Sequence of chain 1.C:
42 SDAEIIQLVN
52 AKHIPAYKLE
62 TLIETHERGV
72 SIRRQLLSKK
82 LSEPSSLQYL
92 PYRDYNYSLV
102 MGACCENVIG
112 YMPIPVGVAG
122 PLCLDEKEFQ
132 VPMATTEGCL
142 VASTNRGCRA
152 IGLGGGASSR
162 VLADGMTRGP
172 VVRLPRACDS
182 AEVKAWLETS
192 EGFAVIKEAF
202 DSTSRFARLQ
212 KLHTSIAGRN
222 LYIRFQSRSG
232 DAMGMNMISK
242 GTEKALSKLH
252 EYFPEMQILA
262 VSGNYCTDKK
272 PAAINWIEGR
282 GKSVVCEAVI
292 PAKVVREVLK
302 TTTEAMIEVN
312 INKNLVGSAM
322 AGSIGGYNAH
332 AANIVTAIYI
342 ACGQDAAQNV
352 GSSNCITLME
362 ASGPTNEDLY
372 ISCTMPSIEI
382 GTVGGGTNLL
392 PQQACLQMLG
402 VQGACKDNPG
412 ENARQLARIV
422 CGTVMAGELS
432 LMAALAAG

A protein and the small-molecule ligand that binds it are described below.
Small molecule (SMILES): CC(C)c1nc(N(C)S(C)(=O)=O)nc(-c2ccc(F)cc2)c1CC[C@@H](O)C[C@@H](O)CC(=O)O

Sequence of chain 1.D:
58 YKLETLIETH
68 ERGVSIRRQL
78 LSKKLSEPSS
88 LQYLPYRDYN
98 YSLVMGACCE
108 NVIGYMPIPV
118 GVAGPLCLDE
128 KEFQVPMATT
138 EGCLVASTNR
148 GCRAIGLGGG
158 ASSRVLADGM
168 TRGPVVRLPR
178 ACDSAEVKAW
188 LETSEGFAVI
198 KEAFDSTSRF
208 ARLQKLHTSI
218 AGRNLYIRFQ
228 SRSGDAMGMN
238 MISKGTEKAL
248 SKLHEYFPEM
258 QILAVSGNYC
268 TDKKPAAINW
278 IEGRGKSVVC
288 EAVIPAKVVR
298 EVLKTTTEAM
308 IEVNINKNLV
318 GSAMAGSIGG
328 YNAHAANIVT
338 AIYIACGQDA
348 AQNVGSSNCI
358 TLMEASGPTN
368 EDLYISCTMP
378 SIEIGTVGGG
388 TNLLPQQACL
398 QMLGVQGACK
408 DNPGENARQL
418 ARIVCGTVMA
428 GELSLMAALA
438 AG

Binding-site contacts:
Ligand atom C1 contacts residue LYS271 of chain 1.C at 3.4 Å.
Ligand atom C92 contacts residue GLY139 of chain 1.D at 3.2 Å.
Ligand atom C1 contacts residue ALA330 of chain 1.D at 3.7 Å (hydrophobic).
Ligand atom C1 contacts residue SER263 of chain 1.C at 3.3 Å.
Ligand atom O2S contacts residue ALA435 of chain 1.D at 3.6 Å.
Ligand atom O1S contacts residue SER144 of chain 1.D at 2.7 Å (h-bond).
Ligand atom F1 contacts residue ARG169 of chain 1.C at 3.0 Å.
Ligand atom O3 contacts residue ASP269 of chain 1.C at 2.9 Å (salt-bridge).
Ligand atom C4 contacts residue ASP269 of chain 1.C at 3.3 Å.
Ligand atom C85 contacts residue ARG169 of chain 1.C at 3.6 Å.
Ligand atom O1B contacts residue ARG169 of chain 1.C at 3.5 Å (salt-bridge).
Ligand atom O1A contacts residue LYS314 of chain 1.D at 2.7 Å (salt-bridge).
Ligand atom C85 contacts residue LEU436 of chain 1.D at 3.8 Å (hydrophobic).
Ligand atom O5 contacts residue GLU138 of chain 1.D at 2.7 Å (salt-bridge).
Ligand atom C13 contacts residue CYS140 of chain 1.D at 3.6 Å (hydrophobic).
Ligand atom O1A contacts residue SER263 of chain 1.C at 3.5 Å (h-bond).
Ligand atom O3 contacts residue ARG169 of chain 1.C at 2.9 Å (salt-bridge).
Ligand atom O1B contacts residue LYS271 of chain 1.C at 3.2 Å (salt-bridge).
Ligand atom C1 contacts residue LYS314 of chain 1.D at 3.4 Å.
Ligand atom C2 contacts residue LYS271 of chain 1.C at 3.7 Å.
Ligand atom O5 contacts residue LYS270 of chain 1.C at 2.9 Å (salt-bridge).
Ligand atom C92 contacts residue CYS140 of chain 1.D at 3.5 Å (hydrophobic).
Ligand atom O5 contacts residue ASN334 of chain 1.D at 2.8 Å (h-bond).
Ligand atom C91 contacts residue GLU138 of chain 1.D at 3.8 Å.
Ligand atom C8 contacts residue LEU432 of chain 1.D at 3.7 Å (hydrophobic).
Ligand atom O1B contacts residue ASN265 of chain 1.C at 3.7 Å.
Ligand atom N1 contacts residue LEU432 of chain 1.D at 3.6 Å.
Ligand atom C12 contacts residue ALA435 of chain 1.D at 3.7 Å (hydrophobic).
Ligand atom O1B contacts residue SER263 of chain 1.C at 2.6 Å (h-bond).
Ligand atom O1B contacts residue LYS314 of chain 1.D at 3.4 Å (salt-bridge).
Ligand atom C5 contacts residue GLU138 of chain 1.D at 3.6 Å.
Ligand atom C6 contacts residue GLU138 of chain 1.D at 3.8 Å.
Ligand atom F1 contacts residue VAL262 of chain 1.C at 3.5 Å.
Ligand atom F1 contacts residue SER263 of chain 1.C at 3.4 Å.
Ligand atom C93 contacts residue HIS331 of chain 1.D at 3.7 Å.
Ligand atom C2 contacts residue ALA330 of chain 1.D at 3.3 Å (hydrophobic).
Ligand atom C92 contacts residue LEU141 of chain 1.D at 3.5 Å (hydrophobic).
Ligand atom C3 contacts residue ASP269 of chain 1.C at 3.5 Å.
Ligand atom C11 contacts residue LEU432 of chain 1.D at 3.8 Å (hydrophobic).
Ligand atom C84 contacts residue ARG169 of chain 1.C at 3.4 Å.